Sequence of chain 1.B:
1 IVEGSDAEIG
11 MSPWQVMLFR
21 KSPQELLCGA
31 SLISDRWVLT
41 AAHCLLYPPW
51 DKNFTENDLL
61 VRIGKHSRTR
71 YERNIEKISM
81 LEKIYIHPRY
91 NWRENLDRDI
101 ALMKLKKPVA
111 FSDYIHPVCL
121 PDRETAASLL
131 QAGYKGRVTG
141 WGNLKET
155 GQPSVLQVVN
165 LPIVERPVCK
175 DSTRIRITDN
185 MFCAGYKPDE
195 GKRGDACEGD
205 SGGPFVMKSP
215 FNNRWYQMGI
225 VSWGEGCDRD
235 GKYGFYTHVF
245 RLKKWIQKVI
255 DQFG

The protein below binds the small molecule below.
Small molecule (SMILES): [H]/N=C(\N)c1ccc(CNC(=O)[C@@H]2CCCN2C(=O)CNS(=O)(=O)Cc2ccccc2)cc1

Binding-site contacts:
Ligand atom C20 contacts residue SER205 of chain 1.B at 3.1 Å.
Ligand atom C23 contacts residue TYR47 of chain 1.B at 3.8 Å (hydrophobic).
Ligand atom N19 contacts residue HIS43 of chain 1.B at 3.7 Å.
Ligand atom C26 contacts residue ALA200 of chain 1.B at 3.1 Å (hydrophobic).
Ligand atom O15 contacts residue GLY228 of chain 1.B at 3.2 Å (h-bond).
Ligand atom N19 contacts residue SER205 of chain 1.B at 3.6 Å.
Ligand atom N30 contacts residue GLY238 of chain 1.B at 3.4 Å.
Ligand atom O14 contacts residue GLU229 of chain 1.B at 3.1 Å.
Ligand atom C28 contacts residue TRP227 of chain 1.B at 3.8 Å (hydrophobic).
Ligand atom N30 contacts residue ALA200 of chain 1.B at 3.4 Å (h-bond).
Ligand atom N19 contacts residue SER226 of chain 1.B at 3.1 Å (h-bond).
Ligand atom C26 contacts residue ASP199 of chain 1.B at 3.5 Å.
Ligand atom C29 contacts residue GLY228 of chain 1.B at 3.5 Å.
Ligand atom C3 contacts residue GLU94 of chain 1.B at 3.5 Å.
Ligand atom O18 contacts residue TRP50 of chain 1.B at 3.7 Å.
Ligand atom C28 contacts residue ALA200 of chain 1.B at 3.8 Å (hydrophobic).
Ligand atom C16 contacts residue SER226 of chain 1.B at 3.7 Å.
Ligand atom C29 contacts residue GOL1 of chain 1.H at 3.8 Å.
Ligand atom N32 contacts residue GLY230 of chain 1.B at 3.0 Å (h-bond).
Ligand atom C28 contacts residue GLY228 of chain 1.B at 3.7 Å.
Ligand atom C31 contacts residue GOL1 of chain 1.H at 3.5 Å.
Ligand atom C4 contacts residue GLU94 of chain 1.B at 3.6 Å.
Ligand atom C7 contacts residue ILE179 of chain 1.B at 3.8 Å (hydrophobic).
Ligand atom C22 contacts residue TYR47 of chain 1.B at 3.5 Å (hydrophobic).
Ligand atom O15 contacts residue TRP227 of chain 1.B at 3.2 Å.
Ligand atom C20 contacts residue GOL1 of chain 1.G at 3.6 Å.
Ligand atom C25 contacts residue VAL225 of chain 1.B at 3.6 Å (hydrophobic).
Ligand atom N9 contacts residue GLY228 of chain 1.B at 3.0 Å (h-bond).
Ligand atom C11 contacts residue TRP227 of chain 1.B at 3.8 Å (hydrophobic).
Ligand atom N32 contacts residue ASP199 of chain 1.B at 2.8 Å (salt-bridge).
Ligand atom N30 contacts residue ASP199 of chain 1.B at 2.8 Å (salt-bridge).
Ligand atom C29 contacts residue GLY230 of chain 1.B at 3.7 Å.
Ligand atom C1 contacts residue TRP227 of chain 1.B at 3.4 Å (hydrophobic).
Ligand atom C16 contacts residue LEU96 of chain 1.B at 3.8 Å (hydrophobic).
Ligand atom N32 contacts residue ALA200 of chain 1.B at 3.2 Å (h-bond).
Ligand atom O14 contacts residue GLY228 of chain 1.B at 3.5 Å (h-bond).
Ligand atom N32 contacts residue CYS231 of chain 1.B at 3.8 Å.
Ligand atom C6 contacts residue ILE179 of chain 1.B at 3.8 Å (hydrophobic).
Ligand atom C27 contacts residue VAL225 of chain 1.B at 3.6 Å (hydrophobic).
Ligand atom C21 contacts residue HIS43 of chain 1.B at 3.5 Å.